The small molecule below binds the protein below.
Small molecule (SMILES): CC(=O)N[C@H]1[C@H]([C@H](O)[C@H](O)CO)OC(C(=O)O)=C[C@@H]1N

Sequence of chain 1.A:
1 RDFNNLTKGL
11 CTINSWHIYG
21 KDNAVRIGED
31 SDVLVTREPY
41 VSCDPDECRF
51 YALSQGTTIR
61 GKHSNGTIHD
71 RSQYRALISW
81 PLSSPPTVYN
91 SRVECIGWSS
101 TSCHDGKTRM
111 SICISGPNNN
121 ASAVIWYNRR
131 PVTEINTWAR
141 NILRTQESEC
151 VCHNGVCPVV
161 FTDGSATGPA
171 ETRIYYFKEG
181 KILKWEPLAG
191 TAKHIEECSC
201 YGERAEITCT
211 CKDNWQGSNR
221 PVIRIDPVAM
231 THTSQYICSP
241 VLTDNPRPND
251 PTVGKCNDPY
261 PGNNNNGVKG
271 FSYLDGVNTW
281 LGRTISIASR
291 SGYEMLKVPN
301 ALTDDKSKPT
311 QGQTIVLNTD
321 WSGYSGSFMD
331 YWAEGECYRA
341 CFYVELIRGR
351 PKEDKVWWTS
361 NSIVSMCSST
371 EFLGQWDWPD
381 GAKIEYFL

Binding-site contacts:
Ligand atom O8 contacts residue GLU196 of chain 1.A at 2.4 Å (salt-bridge).
Ligand atom C11 contacts residue ARG71 of chain 1.A at 4.1 Å.
Ligand atom O1A contacts residue ARG290 of chain 1.A at 2.8 Å (salt-bridge).
Ligand atom O8 contacts residue LYS212 of chain 1.A at 2.7 Å (salt-bridge).
Ligand atom C9 contacts residue ALA166 of chain 1.A at 3.8 Å (hydrophobic).
Ligand atom C5 contacts residue ASP70 of chain 1.A at 4.0 Å.
Ligand atom O9 contacts residue ARG144 of chain 1.A at 3.8 Å.
Ligand atom C8 contacts residue LYS212 of chain 1.A at 3.5 Å.
Ligand atom O1B contacts residue ARG37 of chain 1.A at 2.8 Å (salt-bridge).
Ligand atom O9 contacts residue GLU196 of chain 1.A at 3.0 Å (salt-bridge).
Ligand atom C3 contacts residue GLU38 of chain 1.A at 3.4 Å.
Ligand atom O6 contacts residue TYR324 of chain 1.A at 3.5 Å (h-bond).
Ligand atom C11 contacts residue TRP98 of chain 1.A at 3.8 Å (hydrophobic).
Ligand atom O10 contacts residue ASP70 of chain 1.A at 3.4 Å.
Ligand atom O1A contacts residue TYR324 of chain 1.A at 3.5 Å (h-bond).
Ligand atom O1B contacts residue TYR324 of chain 1.A at 3.2 Å (h-bond).
Ligand atom C2 contacts residue TYR324 of chain 1.A at 2.8 Å (hydrophobic).
Ligand atom C4 contacts residue GLU197 of chain 1.A at 4.1 Å.
Ligand atom N4 contacts residue ASP70 of chain 1.A at 2.7 Å (salt-bridge).
Ligand atom C4 contacts residue ASP70 of chain 1.A at 3.6 Å.
Ligand atom O8 contacts residue GLU197 of chain 1.A at 3.9 Å.
Ligand atom C6 contacts residue GLU197 of chain 1.A at 3.8 Å.
Ligand atom C6 contacts residue TYR324 of chain 1.A at 3.7 Å (hydrophobic).
Ligand atom C3 contacts residue TYR324 of chain 1.A at 2.9 Å (hydrophobic).
Ligand atom C3 contacts residue ASP70 of chain 1.A at 3.6 Å.
Ligand atom C1 contacts residue TYR324 of chain 1.A at 2.9 Å (hydrophobic).
Ligand atom N4 contacts residue GLU38 of chain 1.A at 2.9 Å (salt-bridge).
Ligand atom O1B contacts residue ARG290 of chain 1.A at 2.9 Å (salt-bridge).
Ligand atom C11 contacts residue ILE142 of chain 1.A at 3.8 Å (hydrophobic).
Ligand atom C3 contacts residue ARG37 of chain 1.A at 3.9 Å.
Ligand atom O9 contacts residue ALA166 of chain 1.A at 3.4 Å.
Ligand atom C11 contacts residue ARG144 of chain 1.A at 4.0 Å.
Ligand atom C4 contacts residue GLU38 of chain 1.A at 3.6 Å.
Ligand atom C4 contacts residue TYR324 of chain 1.A at 3.7 Å (hydrophobic).
Ligand atom C1 contacts residue ARG290 of chain 1.A at 3.5 Å.
Ligand atom C10 contacts residue ARG71 of chain 1.A at 3.9 Å.
Ligand atom C1 contacts residue ARG37 of chain 1.A at 3.9 Å.
Ligand atom C9 contacts residue GLU196 of chain 1.A at 3.5 Å.
Ligand atom C8 contacts residue GLU196 of chain 1.A at 3.5 Å.
Ligand atom O10 contacts residue ARG71 of chain 1.A at 2.8 Å (salt-bridge).